Sequence of chain 1.C:
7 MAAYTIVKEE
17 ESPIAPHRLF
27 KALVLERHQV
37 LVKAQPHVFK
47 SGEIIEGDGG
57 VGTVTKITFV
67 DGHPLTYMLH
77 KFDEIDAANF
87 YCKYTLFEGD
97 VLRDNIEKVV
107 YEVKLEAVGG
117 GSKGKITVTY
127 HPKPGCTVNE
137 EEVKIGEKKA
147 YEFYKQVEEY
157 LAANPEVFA

The small molecule below binds the protein below.
Small molecule (SMILES): O=S(=O)(O)c1cccc2cccc(Nc3ccccc3)c12

Binding-site contacts:
Ligand atom C12 contacts residue GLY142 of chain 1.C at 4.0 Å.
Ligand atom C15 contacts residue VAL97 of chain 1.C at 3.6 Å (hydrophobic).
Ligand atom C5 contacts residue LYS145 of chain 1.C at 3.7 Å.
Ligand atom C4 contacts residue PHE45 of chain 1.C at 3.8 Å (hydrophobic).
Ligand atom C7 contacts residue LEU37 of chain 1.C at 3.2 Å (hydrophobic).
Ligand atom C7 contacts residue PHE149 of chain 1.C at 3.8 Å (hydrophobic).
Ligand atom S contacts residue ARG33 of chain 1.C at 4.0 Å.
Ligand atom C8 contacts residue PHE149 of chain 1.C at 4.2 Å (hydrophobic).
Ligand atom C15 contacts residue TYR107 of chain 1.C at 3.8 Å (hydrophobic).
Ligand atom C5 contacts residue PHE45 of chain 1.C at 3.7 Å (hydrophobic).
Ligand atom C2 contacts residue VAL97 of chain 1.C at 4.2 Å (hydrophobic).
Ligand atom C15 contacts residue TYR126 of chain 1.C at 4.2 Å (hydrophobic).
Ligand atom C16 contacts residue LEU92 of chain 1.C at 4.0 Å (hydrophobic).
Ligand atom O3 contacts residue GLY142 of chain 1.C at 3.7 Å.
Ligand atom C4 contacts residue PHE65 of chain 1.C at 4.2 Å (hydrophobic).
Ligand atom C7 contacts residue PHE45 of chain 1.C at 4.2 Å (hydrophobic).
Ligand atom C7 contacts residue LYS145 of chain 1.C at 3.6 Å.
Ligand atom O2 contacts residue ALA146 of chain 1.C at 3.9 Å.
Ligand atom C16 contacts residue VAL97 of chain 1.C at 3.6 Å (hydrophobic).
Ligand atom C12 contacts residue VAL97 of chain 1.C at 3.5 Å (hydrophobic).
Ligand atom C13 contacts residue VAL97 of chain 1.C at 3.5 Å (hydrophobic).
Ligand atom C8 contacts residue LYS145 of chain 1.C at 3.8 Å.
Ligand atom C14 contacts residue VAL97 of chain 1.C at 3.6 Å (hydrophobic).
Ligand atom C8 contacts residue LEU37 of chain 1.C at 3.5 Å (hydrophobic).
Ligand atom C4 contacts residue LYS145 of chain 1.C at 3.6 Å.
Ligand atom O3 contacts residue ALA146 of chain 1.C at 4.0 Å.
Ligand atom O1 contacts residue MET74 of chain 1.C at 4.0 Å.
Ligand atom C6 contacts residue GLN41 of chain 1.C at 3.3 Å.
Ligand atom C6 contacts residue PHE45 of chain 1.C at 3.7 Å (hydrophobic).
Ligand atom C10 contacts residue LYS145 of chain 1.C at 4.2 Å.
Ligand atom C6 contacts residue LEU37 of chain 1.C at 4.1 Å (hydrophobic).
Ligand atom C3 contacts residue PHE65 of chain 1.C at 3.9 Å (hydrophobic).
Ligand atom O3 contacts residue TYR107 of chain 1.C at 4.1 Å.
Ligand atom O2 contacts residue ARG33 of chain 1.C at 2.5 Å (salt-bridge).
Ligand atom C15 contacts residue LEU92 of chain 1.C at 4.1 Å (hydrophobic).
Ligand atom C6 contacts residue LYS145 of chain 1.C at 3.6 Å.
Ligand atom C13 contacts residue GLY142 of chain 1.C at 3.8 Å.
Ligand atom C7 contacts residue GLN41 of chain 1.C at 3.6 Å.
Ligand atom C11 contacts residue VAL97 of chain 1.C at 3.6 Å (hydrophobic).
Ligand atom C16 contacts residue TYR107 of chain 1.C at 3.5 Å (hydrophobic).